A protein and the small-molecule ligand that binds it are described below.
Small molecule (SMILES): COc1ccc2cc([C@@H](C)C(=O)O)ccc2c1

Sequence of chain 1.B:
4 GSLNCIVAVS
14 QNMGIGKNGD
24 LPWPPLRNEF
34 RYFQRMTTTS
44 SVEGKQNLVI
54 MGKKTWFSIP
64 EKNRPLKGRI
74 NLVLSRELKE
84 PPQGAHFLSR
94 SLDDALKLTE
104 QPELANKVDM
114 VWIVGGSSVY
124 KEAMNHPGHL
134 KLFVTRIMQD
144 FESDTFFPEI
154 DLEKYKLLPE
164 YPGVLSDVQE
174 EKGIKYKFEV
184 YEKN

Binding-site contacts:
Ligand atom C12 contacts residue LEU24 of chain 1.B at 3.9 Å (hydrophobic).
Ligand atom C3 contacts residue FOL1 of chain 1.L at 0.6 Å.
Ligand atom C13 contacts residue FOL1 of chain 1.L at 1.1 Å.
Ligand atom C13 contacts residue PHE33 of chain 1.B at 3.9 Å (hydrophobic).
Ligand atom C13 contacts residue PRO63 of chain 1.B at 3.7 Å (hydrophobic).
Ligand atom C3 contacts residue PHE36 of chain 1.B at 3.4 Å (hydrophobic).
Ligand atom C15 contacts residue ARG72 of chain 1.B at 3.7 Å.
Ligand atom C15 contacts residue LEU69 of chain 1.B at 3.9 Å (hydrophobic).
Ligand atom C1 contacts residue FOL1 of chain 1.L at 0.5 Å.
Ligand atom C2 contacts residue FOL1 of chain 1.L at 1.0 Å.
Ligand atom O2 contacts residue FOL1 of chain 1.L at 0.9 Å (h-bond).
Ligand atom C15 contacts residue FOL1 of chain 1.L at 0.7 Å.
Ligand atom C5 contacts residue PHE33 of chain 1.B at 3.5 Å (hydrophobic).
Ligand atom C12 contacts residue SER61 of chain 1.B at 3.7 Å.
Ligand atom OXT contacts residue FOL1 of chain 1.L at 0.6 Å (h-bond).
Ligand atom C3 contacts residue LG31 of chain 1.I at 3.8 Å.
Ligand atom C6 contacts residue FOL1 of chain 1.L at 0.2 Å.
Ligand atom C8 contacts residue FOL1 of chain 1.L at 0.6 Å.
Ligand atom C6 contacts residue ILE62 of chain 1.B at 3.9 Å (hydrophobic).
Ligand atom O contacts residue GLN37 of chain 1.B at 3.7 Å.
Ligand atom O2 contacts residue SER61 of chain 1.B at 3.2 Å (h-bond).
Ligand atom O contacts residue FOL1 of chain 1.L at 0.5 Å (h-bond).
Ligand atom C7 contacts residue PHE36 of chain 1.B at 3.5 Å (hydrophobic).
Ligand atom O contacts residue PHE36 of chain 1.B at 3.3 Å.
Ligand atom C10 contacts residue FOL1 of chain 1.L at 0.5 Å.
Ligand atom C4 contacts residue PHE36 of chain 1.B at 3.8 Å (hydrophobic).
Ligand atom C12 contacts residue NAP1 of chain 1.K at 3.5 Å.
Ligand atom O contacts residue ARG72 of chain 1.B at 3.0 Å (salt-bridge).
Ligand atom C2 contacts residue LG31 of chain 1.I at 3.4 Å.
Ligand atom C7 contacts residue PHE33 of chain 1.B at 3.9 Å (hydrophobic).
Ligand atom C11 contacts residue FOL1 of chain 1.L at 0.6 Å.
Ligand atom C5 contacts residue FOL1 of chain 1.L at 0.7 Å.
Ligand atom C9 contacts residue FOL1 of chain 1.L at 0.4 Å.
Ligand atom C11 contacts residue ASN66 of chain 1.B at 3.6 Å.
Ligand atom C4 contacts residue FOL1 of chain 1.L at 0.4 Å.
Ligand atom OXT contacts residue ARG72 of chain 1.B at 3.0 Å (salt-bridge).
Ligand atom C12 contacts residue FOL1 of chain 1.L at 1.5 Å.
Ligand atom C7 contacts residue FOL1 of chain 1.L at 1.4 Å.
Ligand atom C4 contacts residue PHE33 of chain 1.B at 3.6 Å (hydrophobic).
Ligand atom C6 contacts residue PHE33 of chain 1.B at 3.9 Å (hydrophobic).